A protein and the small-molecule ligand that binds it are described below.
Small molecule (SMILES): CC(=O)N[C@@H]1[C@@H](O)[C@H](O)[C@@H](CO)O[C@H]1O

Sequence of chain 1.B:
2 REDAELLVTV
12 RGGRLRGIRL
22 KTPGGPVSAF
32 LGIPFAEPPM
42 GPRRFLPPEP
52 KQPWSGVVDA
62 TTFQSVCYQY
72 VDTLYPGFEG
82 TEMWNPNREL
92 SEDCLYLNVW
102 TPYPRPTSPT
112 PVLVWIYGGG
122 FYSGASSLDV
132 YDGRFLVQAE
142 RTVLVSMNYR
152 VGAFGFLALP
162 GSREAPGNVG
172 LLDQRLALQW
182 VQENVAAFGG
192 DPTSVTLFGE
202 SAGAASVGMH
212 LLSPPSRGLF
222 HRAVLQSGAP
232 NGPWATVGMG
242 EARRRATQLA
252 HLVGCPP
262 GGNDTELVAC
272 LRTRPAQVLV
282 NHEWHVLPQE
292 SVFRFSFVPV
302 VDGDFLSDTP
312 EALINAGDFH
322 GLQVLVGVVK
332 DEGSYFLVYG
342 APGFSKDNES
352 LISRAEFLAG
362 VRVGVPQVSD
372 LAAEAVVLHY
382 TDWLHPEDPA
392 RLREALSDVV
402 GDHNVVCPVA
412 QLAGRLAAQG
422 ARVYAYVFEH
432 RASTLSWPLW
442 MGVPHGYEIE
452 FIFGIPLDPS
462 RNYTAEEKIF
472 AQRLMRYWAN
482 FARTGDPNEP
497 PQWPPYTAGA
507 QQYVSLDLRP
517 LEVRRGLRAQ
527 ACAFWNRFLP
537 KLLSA

Binding-site contacts:
Ligand atom C5 contacts residue ASN463 of chain 1.B at 3.8 Å.
Ligand atom O3 contacts residue ASN463 of chain 1.B at 4.5 Å.
Ligand atom C1 contacts residue ASN463 of chain 1.B at 1.5 Å.
Ligand atom O5 contacts residue ASN463 of chain 1.B at 2.5 Å (h-bond).
Ligand atom C7 contacts residue ASN463 of chain 1.B at 3.5 Å.
Ligand atom C2 contacts residue ASN463 of chain 1.B at 2.5 Å.
Ligand atom C8 contacts residue SER461 of chain 1.B at 3.4 Å.
Ligand atom C7 contacts residue SER461 of chain 1.B at 3.6 Å.
Ligand atom C4 contacts residue ASN463 of chain 1.B at 4.3 Å.
Ligand atom N2 contacts residue ASN463 of chain 1.B at 2.4 Å (h-bond).
Ligand atom C3 contacts residue ASN463 of chain 1.B at 3.9 Å.
Ligand atom C8 contacts residue ARG462 of chain 1.B at 4.4 Å.
Ligand atom O7 contacts residue SER461 of chain 1.B at 3.8 Å.
Ligand atom N2 contacts residue SER461 of chain 1.B at 4.3 Å.
Ligand atom C8 contacts residue ASN463 of chain 1.B at 3.8 Å.